Sequence of chain 1.A:
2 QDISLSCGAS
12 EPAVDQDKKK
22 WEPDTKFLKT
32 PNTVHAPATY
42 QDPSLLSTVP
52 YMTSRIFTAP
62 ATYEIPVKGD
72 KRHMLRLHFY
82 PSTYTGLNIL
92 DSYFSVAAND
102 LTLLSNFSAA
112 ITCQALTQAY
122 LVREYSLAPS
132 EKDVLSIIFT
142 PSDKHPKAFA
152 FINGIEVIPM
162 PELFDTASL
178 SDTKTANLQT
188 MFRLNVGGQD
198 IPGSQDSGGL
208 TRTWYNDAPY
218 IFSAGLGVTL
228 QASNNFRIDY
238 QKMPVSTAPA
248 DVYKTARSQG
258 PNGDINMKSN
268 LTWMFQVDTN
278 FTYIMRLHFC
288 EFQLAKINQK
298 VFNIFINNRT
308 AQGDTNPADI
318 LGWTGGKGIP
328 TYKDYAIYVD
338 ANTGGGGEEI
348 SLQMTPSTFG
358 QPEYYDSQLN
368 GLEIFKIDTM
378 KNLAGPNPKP

A small-molecule ligand and the protein it binds are described below.
Small molecule (SMILES): CC(=O)N[C@H]1[C@H](O[C@H]2[C@H](O)[C@@H](NC(C)=O)CO[C@@H]2CO)O[C@H](CO)[C@@H](O[C@@H]2O[C@H](CO)[C@@H](O)[C@H](O)[C@@H]2O)[C@@H]1O

Binding-site contacts:
Ligand atom C5 contacts residue ASN384 of chain 1.A at 4.0 Å.
Ligand atom C3 contacts residue ASN107 of chain 1.A at 3.8 Å.
Ligand atom O5 contacts residue ASN384 of chain 1.A at 3.1 Å (h-bond).
Ligand atom O6 contacts residue ASN384 of chain 1.A at 3.3 Å (h-bond).
Ligand atom O5 contacts residue ASN107 of chain 1.A at 2.3 Å (h-bond).
Ligand atom C1 contacts residue ASN384 of chain 1.A at 4.1 Å.
Ligand atom C6 contacts residue TYR94 of chain 1.A at 3.6 Å (hydrophobic).
Ligand atom C8 contacts residue HIS146 of chain 1.A at 4.1 Å.
Ligand atom O7 contacts residue ASN107 of chain 1.A at 3.6 Å.
Ligand atom C1 contacts residue TYR94 of chain 1.A at 3.8 Å (hydrophobic).
Ligand atom C1 contacts residue ASN107 of chain 1.A at 1.5 Å.
Ligand atom C8 contacts residue ASN107 of chain 1.A at 3.8 Å.
Ligand atom C2 contacts residue ASN107 of chain 1.A at 2.4 Å.
Ligand atom C7 contacts residue HIS146 of chain 1.A at 3.7 Å.
Ligand atom O5 contacts residue TYR94 of chain 1.A at 3.4 Å.
Ligand atom C4 contacts residue ASN107 of chain 1.A at 4.1 Å.
Ligand atom C5 contacts residue ASN107 of chain 1.A at 3.6 Å.
Ligand atom C7 contacts residue ASN107 of chain 1.A at 3.3 Å.
Ligand atom C6 contacts residue ASN384 of chain 1.A at 3.7 Å.
Ligand atom O7 contacts residue HIS146 of chain 1.A at 3.0 Å.
Ligand atom C5 contacts residue TYR94 of chain 1.A at 3.7 Å (hydrophobic).
Ligand atom N2 contacts residue ASN107 of chain 1.A at 2.8 Å (h-bond).
Ligand atom C8 contacts residue LYS145 of chain 1.A at 3.5 Å.
Ligand atom C6 contacts residue ILE112 of chain 1.A at 3.9 Å (hydrophobic).